Sequence of chain 1.L:
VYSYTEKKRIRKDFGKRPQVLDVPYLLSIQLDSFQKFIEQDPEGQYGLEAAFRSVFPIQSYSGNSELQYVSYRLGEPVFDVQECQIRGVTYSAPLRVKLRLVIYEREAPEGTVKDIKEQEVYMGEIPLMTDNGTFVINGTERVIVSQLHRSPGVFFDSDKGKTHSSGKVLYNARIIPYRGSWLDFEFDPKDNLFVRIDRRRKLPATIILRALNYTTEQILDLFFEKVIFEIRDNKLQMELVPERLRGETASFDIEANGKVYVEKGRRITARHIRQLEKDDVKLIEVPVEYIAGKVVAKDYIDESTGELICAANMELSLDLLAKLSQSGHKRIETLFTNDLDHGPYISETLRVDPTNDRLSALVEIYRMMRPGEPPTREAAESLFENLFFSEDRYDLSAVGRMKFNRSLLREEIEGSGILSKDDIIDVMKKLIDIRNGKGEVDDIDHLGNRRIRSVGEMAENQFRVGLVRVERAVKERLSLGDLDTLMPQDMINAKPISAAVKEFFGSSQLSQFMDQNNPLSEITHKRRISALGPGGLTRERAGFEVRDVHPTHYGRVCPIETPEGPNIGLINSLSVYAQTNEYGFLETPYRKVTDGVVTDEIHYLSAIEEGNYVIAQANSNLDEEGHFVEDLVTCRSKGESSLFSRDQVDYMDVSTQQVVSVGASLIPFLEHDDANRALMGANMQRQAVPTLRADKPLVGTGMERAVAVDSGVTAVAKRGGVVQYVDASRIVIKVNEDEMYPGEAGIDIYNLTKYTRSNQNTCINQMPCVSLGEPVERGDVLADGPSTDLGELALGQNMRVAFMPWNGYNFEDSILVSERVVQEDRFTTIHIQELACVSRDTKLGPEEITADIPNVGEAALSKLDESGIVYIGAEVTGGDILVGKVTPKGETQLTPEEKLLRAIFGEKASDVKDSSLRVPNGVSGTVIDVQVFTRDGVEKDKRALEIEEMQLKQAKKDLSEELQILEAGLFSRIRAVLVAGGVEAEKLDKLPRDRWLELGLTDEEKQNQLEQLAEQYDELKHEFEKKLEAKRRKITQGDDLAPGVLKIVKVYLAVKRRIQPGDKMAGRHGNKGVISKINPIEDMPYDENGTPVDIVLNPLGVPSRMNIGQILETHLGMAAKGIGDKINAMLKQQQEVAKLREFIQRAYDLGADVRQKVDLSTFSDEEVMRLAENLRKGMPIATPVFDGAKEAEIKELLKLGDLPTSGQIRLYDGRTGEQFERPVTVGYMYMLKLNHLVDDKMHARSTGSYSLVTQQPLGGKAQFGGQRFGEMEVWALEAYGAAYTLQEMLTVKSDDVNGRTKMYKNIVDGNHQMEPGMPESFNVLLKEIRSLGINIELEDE

This small molecule binds to this protein.
Small molecule (SMILES): Nc1nc2c(ncn2[C@@H]2O[C@H](CO[P](=O)(O)O[P](=O)(O)OP(=O)(O)O)[C@@H](O[P](=O)(O)OC[C@H]3O[C@@H](n4cnc5c(N)ncnc54)[C@H](O)[C@@H]3O[P](=O)(O)OC[C@H]3O[C@@H](n4cnc5c(=O)nc(N)[nH]c54)[C@H](O)[C@@H]3O[P](=O)(O)OC[C@H]3O[C@@H](n4ccc(=O)[nH]c4=O)[C@H](O)[C@@H]3O)[C@H]2O)c(=O)[nH]1

Sequence of chain 1.M:
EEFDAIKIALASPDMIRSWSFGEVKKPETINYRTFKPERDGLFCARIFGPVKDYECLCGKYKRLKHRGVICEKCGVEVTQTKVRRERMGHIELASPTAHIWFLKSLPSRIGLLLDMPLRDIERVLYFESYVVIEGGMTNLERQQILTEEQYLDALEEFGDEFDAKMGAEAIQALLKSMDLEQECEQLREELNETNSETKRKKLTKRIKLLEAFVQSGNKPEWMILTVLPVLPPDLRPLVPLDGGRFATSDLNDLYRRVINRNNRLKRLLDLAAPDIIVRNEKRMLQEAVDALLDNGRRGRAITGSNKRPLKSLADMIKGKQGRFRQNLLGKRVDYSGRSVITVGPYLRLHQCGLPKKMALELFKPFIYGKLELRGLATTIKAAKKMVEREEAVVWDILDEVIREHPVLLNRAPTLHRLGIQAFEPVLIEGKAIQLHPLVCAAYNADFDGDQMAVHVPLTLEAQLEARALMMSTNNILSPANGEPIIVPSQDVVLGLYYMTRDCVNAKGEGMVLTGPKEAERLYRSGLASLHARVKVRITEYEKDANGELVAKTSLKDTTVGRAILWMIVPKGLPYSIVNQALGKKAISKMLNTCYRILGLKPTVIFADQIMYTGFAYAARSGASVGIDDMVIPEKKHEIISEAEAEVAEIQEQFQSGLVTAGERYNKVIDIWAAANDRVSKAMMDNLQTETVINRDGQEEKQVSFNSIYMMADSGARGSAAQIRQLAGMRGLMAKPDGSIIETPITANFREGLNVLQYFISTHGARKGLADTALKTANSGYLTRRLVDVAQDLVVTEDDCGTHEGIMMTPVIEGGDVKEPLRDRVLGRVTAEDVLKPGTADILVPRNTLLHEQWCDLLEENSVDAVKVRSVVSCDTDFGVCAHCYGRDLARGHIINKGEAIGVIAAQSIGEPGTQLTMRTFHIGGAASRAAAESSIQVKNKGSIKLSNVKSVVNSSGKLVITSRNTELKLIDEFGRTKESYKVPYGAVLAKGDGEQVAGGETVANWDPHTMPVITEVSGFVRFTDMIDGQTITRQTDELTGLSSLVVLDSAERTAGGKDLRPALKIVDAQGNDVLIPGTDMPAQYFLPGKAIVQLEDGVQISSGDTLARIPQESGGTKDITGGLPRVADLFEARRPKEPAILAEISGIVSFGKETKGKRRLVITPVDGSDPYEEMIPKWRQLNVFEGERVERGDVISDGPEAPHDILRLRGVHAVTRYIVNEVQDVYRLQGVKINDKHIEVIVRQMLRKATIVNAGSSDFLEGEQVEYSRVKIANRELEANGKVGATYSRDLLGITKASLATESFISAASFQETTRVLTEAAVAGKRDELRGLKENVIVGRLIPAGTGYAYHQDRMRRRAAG

Binding-site contacts:
Ligand atom O2' contacts residue ASP464 of chain 1.M at 2.7 Å (salt-bridge).
Ligand atom O4' contacts residue ARG425 of chain 1.M at 3.4 Å (salt-bridge).
Ligand atom OP1 contacts residue ASP460 of chain 1.M at 3.4 Å (salt-bridge).
Ligand atom O2 contacts residue PRO427 of chain 1.M at 3.1 Å.
Ligand atom C3' contacts residue ASN458 of chain 1.M at 3.8 Å.
Ligand atom C4' contacts residue ASP464 of chain 1.M at 3.6 Å.
Ligand atom O5' contacts residue ASP462 of chain 1.M at 3.6 Å.
Ligand atom C2' contacts residue ARG425 of chain 1.M at 3.6 Å.
Ligand atom N2 contacts residue ALA426 of chain 1.M at 3.8 Å.
Ligand atom O2A contacts residue PRO564 of chain 1.L at 3.2 Å.
Ligand atom O1A contacts residue ASN568 of chain 1.L at 3.1 Å (h-bond).
Ligand atom O1G contacts residue ASN568 of chain 1.L at 3.7 Å.
Ligand atom O3' contacts residue ASN458 of chain 1.M at 2.4 Å (h-bond).
Ligand atom O2B contacts residue ARG529 of chain 1.L at 3.6 Å (salt-bridge).
Ligand atom C5' contacts residue LYS1073 of chain 1.L at 3.5 Å.
Ligand atom O2' contacts residue LEU429 of chain 1.M at 3.8 Å.
Ligand atom C6 contacts residue MET932 of chain 1.M at 3.3 Å (hydrophobic).
Ligand atom O3' contacts residue LYS1065 of chain 1.L at 3.3 Å (salt-bridge).
Ligand atom O3' contacts residue MG1 of chain 1.GA at 3.9 Å.
Ligand atom PA contacts residue ASN568 of chain 1.L at 3.3 Å.
Ligand atom C4' contacts residue MG1 of chain 1.GA at 3.7 Å.
Ligand atom OP1 contacts residue LYS1065 of chain 1.L at 2.2 Å (salt-bridge).
Ligand atom O5' contacts residue LYS1073 of chain 1.L at 2.6 Å (salt-bridge).
Ligand atom O2' contacts residue GLY463 of chain 1.M at 3.7 Å.
Ligand atom O2' contacts residue MG1 of chain 1.GA at 3.7 Å.
Ligand atom OP1 contacts residue GLN688 of chain 1.L at 3.0 Å (h-bond).
Ligand atom C4' contacts residue ARG425 of chain 1.M at 3.6 Å.
Ligand atom O2B contacts residue PRO564 of chain 1.L at 3.9 Å.
Ligand atom C5 contacts residue MET932 of chain 1.M at 3.4 Å (hydrophobic).
Ligand atom C1' contacts residue ARG425 of chain 1.M at 3.2 Å.
Ligand atom C4' contacts residue ASN458 of chain 1.M at 3.6 Å.
Ligand atom C2' contacts residue ASP464 of chain 1.M at 3.8 Å.
Ligand atom OP1 contacts residue LYS1073 of chain 1.L at 2.6 Å (salt-bridge).
Ligand atom P contacts residue LYS1073 of chain 1.L at 2.9 Å.
Ligand atom O4' contacts residue ASP464 of chain 1.M at 3.8 Å.
Ligand atom O2' contacts residue ARG425 of chain 1.M at 2.9 Å (salt-bridge).
Ligand atom OP2 contacts residue LYS1073 of chain 1.L at 3.5 Å (salt-bridge).
Ligand atom O2A contacts residue ASN568 of chain 1.L at 2.6 Å (h-bond).
Ligand atom P contacts residue LYS1065 of chain 1.L at 3.3 Å.
Ligand atom O2' contacts residue ARG425 of chain 1.M at 3.8 Å.